Binding-site contacts:
Ligand atom O contacts residue ARG35 of chain 2.B at 4.0 Å.
Ligand atom O contacts residue PRO43 of chain 2.B at 3.8 Å.
Ligand atom CD1 contacts residue ARG29 of chain 2.B at 3.5 Å.
Ligand atom CD1 contacts residue LEU40 of chain 2.B at 3.6 Å (hydrophobic).
Ligand atom CA contacts residue ARG29 of chain 2.B at 3.8 Å.
Ligand atom OE1 contacts residue ARG36 of chain 2.B at 2.9 Å (salt-bridge).
Ligand atom OE1 contacts residue GLU39 of chain 2.B at 3.1 Å (salt-bridge).
Ligand atom N contacts residue ASP243 of chain 2.B at 3.2 Å (salt-bridge).
Ligand atom NE2 contacts residue GLU39 of chain 2.B at 2.9 Å (salt-bridge).
Ligand atom O contacts residue ASP243 of chain 2.B at 4.1 Å.
Ligand atom CG1 contacts residue ASP243 of chain 2.B at 3.2 Å.
Ligand atom CD contacts residue GLU39 of chain 2.B at 3.2 Å.
Ligand atom O contacts residue ILE25 of chain 2.B at 3.8 Å.
Ligand atom CG2 contacts residue ARG36 of chain 2.B at 4.1 Å.
Ligand atom O contacts residue ARG35 of chain 2.B at 2.7 Å (salt-bridge).
Ligand atom C contacts residue ASP243 of chain 2.B at 3.5 Å.
Ligand atom N contacts residue ARG29 of chain 2.B at 4.2 Å.
Ligand atom CG2 contacts residue ARG35 of chain 2.B at 3.4 Å.
Ligand atom C contacts residue ARG35 of chain 2.B at 3.9 Å.
Ligand atom C contacts residue ARG29 of chain 2.B at 3.9 Å.
Ligand atom O contacts residue ARG29 of chain 2.B at 3.2 Å (salt-bridge).
Ligand atom CG1 contacts residue ARG36 of chain 2.B at 4.0 Å.
Ligand atom CB contacts residue ASP243 of chain 2.B at 4.0 Å.
Ligand atom N contacts residue ASP243 of chain 2.B at 2.6 Å (salt-bridge).
Ligand atom CA contacts residue ARG29 of chain 2.B at 4.1 Å.
Ligand atom CD1 contacts residue ARG35 of chain 2.B at 4.0 Å.
Ligand atom N contacts residue ARG35 of chain 2.B at 4.0 Å.
Ligand atom O contacts residue GLU39 of chain 2.B at 3.0 Å (salt-bridge).
Ligand atom CA contacts residue ASP243 of chain 2.B at 3.6 Å.
Ligand atom C contacts residue ASP243 of chain 2.B at 3.8 Å.
Ligand atom CD contacts residue ARG36 of chain 2.B at 3.7 Å.
Ligand atom N contacts residue PRO43 of chain 2.B at 4.0 Å.
Ligand atom C contacts residue GLU39 of chain 2.B at 3.6 Å.
Ligand atom CG contacts residue ARG36 of chain 2.B at 3.8 Å.
Ligand atom CD1 contacts residue ARG36 of chain 2.B at 3.6 Å.
Ligand atom CA contacts residue ASP243 of chain 2.B at 3.5 Å.
Ligand atom CG2 contacts residue PRO43 of chain 2.B at 3.8 Å (hydrophobic).
Ligand atom CD2 contacts residue LEU40 of chain 2.B at 4.1 Å (hydrophobic).
Ligand atom OE1 contacts residue PHE37 of chain 2.B at 3.7 Å.
Ligand atom CB contacts residue ARG36 of chain 2.B at 3.4 Å.

This protein binds this small molecule.
Small molecule (SMILES): CC[C@H](C)[C@H](NC(=O)[C@H](CC(C)C)NC(=O)[C@H](CO)NC(=O)CNC(=O)[C@@H](NC(=O)[C@@H](N)[C@@H](C)O)C(C)C)C(=O)N[C@H](C=O)CCC(N)=O

Sequence of chain 2.B:
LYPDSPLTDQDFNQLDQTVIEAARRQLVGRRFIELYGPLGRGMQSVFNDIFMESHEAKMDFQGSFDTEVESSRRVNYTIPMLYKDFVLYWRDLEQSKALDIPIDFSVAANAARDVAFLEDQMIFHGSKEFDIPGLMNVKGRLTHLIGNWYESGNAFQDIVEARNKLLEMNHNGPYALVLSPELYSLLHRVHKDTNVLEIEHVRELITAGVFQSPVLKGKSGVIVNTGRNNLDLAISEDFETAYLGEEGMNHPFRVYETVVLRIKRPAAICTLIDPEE